The protein below binds the small molecule below.
Small molecule (SMILES): CC(=O)N[C@@H]1[C@@H](O)[C@H](O)[C@@H](CO)O[C@H]1O

Binding-site contacts:
Ligand atom C8 contacts residue ASN61 of chain 1.I at 3.9 Å.
Ligand atom C5 contacts residue TYR28 of chain 1.I at 3.6 Å (hydrophobic).
Ligand atom C4 contacts residue ASN61 of chain 1.I at 4.2 Å.
Ligand atom O5 contacts residue ASN61 of chain 1.I at 2.4 Å (h-bond).
Ligand atom O7 contacts residue ASN61 of chain 1.I at 3.9 Å.
Ligand atom C7 contacts residue ASN61 of chain 1.I at 3.5 Å.
Ligand atom C1 contacts residue ASN61 of chain 1.I at 1.4 Å.
Ligand atom N2 contacts residue ASN61 of chain 1.I at 2.9 Å (h-bond).
Ligand atom C1 contacts residue TYR28 of chain 1.I at 3.7 Å (hydrophobic).
Ligand atom O6 contacts residue TYR28 of chain 1.I at 3.7 Å.
Ligand atom O6 contacts residue ASN61 of chain 1.I at 4.5 Å.
Ligand atom C2 contacts residue ASN61 of chain 1.I at 2.5 Å.
Ligand atom C5 contacts residue ASN61 of chain 1.I at 3.7 Å.
Ligand atom O5 contacts residue TYR28 of chain 1.I at 3.8 Å.
Ligand atom C3 contacts residue ASN61 of chain 1.I at 3.8 Å.
Ligand atom C6 contacts residue TYR28 of chain 1.I at 3.7 Å (hydrophobic).

Sequence of chain 1.I:
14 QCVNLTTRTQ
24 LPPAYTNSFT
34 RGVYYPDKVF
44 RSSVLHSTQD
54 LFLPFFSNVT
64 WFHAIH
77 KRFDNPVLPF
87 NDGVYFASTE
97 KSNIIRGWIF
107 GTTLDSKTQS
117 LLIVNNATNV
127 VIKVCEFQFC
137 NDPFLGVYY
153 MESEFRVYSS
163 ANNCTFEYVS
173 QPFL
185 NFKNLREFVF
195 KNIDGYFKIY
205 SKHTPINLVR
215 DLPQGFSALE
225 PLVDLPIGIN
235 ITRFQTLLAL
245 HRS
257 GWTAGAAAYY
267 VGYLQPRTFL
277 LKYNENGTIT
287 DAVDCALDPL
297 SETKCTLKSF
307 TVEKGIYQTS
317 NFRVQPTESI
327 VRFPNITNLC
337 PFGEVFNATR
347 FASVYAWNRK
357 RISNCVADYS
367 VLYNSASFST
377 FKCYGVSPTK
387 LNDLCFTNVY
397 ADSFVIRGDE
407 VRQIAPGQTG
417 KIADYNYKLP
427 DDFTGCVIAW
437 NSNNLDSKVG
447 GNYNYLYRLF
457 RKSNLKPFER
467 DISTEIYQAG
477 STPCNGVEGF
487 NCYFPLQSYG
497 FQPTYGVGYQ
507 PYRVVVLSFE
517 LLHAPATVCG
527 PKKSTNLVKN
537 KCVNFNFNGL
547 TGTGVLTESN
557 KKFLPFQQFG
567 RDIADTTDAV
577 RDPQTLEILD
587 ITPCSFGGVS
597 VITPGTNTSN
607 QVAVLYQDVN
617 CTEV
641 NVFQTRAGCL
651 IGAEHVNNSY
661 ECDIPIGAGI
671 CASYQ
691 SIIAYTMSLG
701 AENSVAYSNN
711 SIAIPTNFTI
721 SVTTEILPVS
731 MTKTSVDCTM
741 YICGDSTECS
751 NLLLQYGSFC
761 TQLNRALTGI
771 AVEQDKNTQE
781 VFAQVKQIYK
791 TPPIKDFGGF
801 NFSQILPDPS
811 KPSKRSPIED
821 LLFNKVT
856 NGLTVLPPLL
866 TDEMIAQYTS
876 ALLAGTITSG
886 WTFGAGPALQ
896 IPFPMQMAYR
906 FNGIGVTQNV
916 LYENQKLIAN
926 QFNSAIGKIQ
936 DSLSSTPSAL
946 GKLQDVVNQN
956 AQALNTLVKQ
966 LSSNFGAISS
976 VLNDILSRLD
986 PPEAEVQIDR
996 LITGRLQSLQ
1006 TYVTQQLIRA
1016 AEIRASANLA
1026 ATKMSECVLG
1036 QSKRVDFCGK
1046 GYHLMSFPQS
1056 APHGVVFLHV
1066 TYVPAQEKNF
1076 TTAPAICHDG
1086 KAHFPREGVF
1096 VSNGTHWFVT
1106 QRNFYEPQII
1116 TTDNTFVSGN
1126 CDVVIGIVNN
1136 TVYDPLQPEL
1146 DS